Sequence of chain 1.C:
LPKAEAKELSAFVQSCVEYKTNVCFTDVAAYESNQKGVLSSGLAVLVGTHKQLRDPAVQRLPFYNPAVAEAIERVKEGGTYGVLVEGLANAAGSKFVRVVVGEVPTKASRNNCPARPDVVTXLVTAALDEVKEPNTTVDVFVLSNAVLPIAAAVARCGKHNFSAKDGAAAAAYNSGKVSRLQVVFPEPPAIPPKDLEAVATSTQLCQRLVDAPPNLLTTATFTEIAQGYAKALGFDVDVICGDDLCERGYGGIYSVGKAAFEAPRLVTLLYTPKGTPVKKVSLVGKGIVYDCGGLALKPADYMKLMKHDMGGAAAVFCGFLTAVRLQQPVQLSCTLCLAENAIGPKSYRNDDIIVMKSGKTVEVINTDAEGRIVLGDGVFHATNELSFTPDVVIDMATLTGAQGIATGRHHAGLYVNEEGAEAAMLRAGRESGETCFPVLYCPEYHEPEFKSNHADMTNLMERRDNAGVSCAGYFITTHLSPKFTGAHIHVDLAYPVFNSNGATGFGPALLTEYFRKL

Sequence of chain 1.B:
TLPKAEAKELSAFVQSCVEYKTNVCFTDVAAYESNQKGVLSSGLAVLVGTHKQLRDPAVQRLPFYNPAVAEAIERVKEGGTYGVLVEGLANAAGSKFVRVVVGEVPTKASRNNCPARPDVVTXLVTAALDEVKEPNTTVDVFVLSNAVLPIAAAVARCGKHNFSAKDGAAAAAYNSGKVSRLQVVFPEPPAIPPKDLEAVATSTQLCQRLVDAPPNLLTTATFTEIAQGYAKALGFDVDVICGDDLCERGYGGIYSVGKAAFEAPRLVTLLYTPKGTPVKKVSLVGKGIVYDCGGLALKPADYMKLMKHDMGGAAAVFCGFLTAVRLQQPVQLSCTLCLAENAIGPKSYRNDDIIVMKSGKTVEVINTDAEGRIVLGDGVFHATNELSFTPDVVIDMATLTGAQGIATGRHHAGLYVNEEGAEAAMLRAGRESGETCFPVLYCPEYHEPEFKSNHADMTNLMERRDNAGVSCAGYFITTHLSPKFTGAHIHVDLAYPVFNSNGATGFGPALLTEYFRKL

A small-molecule ligand and the protein it binds are described below.
Small molecule (SMILES): CCCCC[C@H](CC(=O)NO)C(=O)N[C@H](C(=O)N1CCC[C@H]1CO)C(C)C

Binding-site contacts:
Ligand atom C8 contacts residue ALA372 of chain 1.C at 3.9 Å (hydrophobic).
Ligand atom C22 contacts residue ALA405 of chain 1.C at 3.6 Å (hydrophobic).
Ligand atom O2 contacts residue MN1 of chain 1.M at 1.9 Å.
Ligand atom C3 contacts residue MN1 of chain 1.N at 2.6 Å.
Ligand atom N1 contacts residue MN1 of chain 1.M at 2.8 Å.
Ligand atom N1 contacts residue MN1 of chain 1.N at 2.7 Å.
Ligand atom C3 contacts residue ASP371 of chain 1.C at 3.4 Å.
Ligand atom N1 contacts residue LEU402 of chain 1.C at 3.2 Å (h-bond).
Ligand atom O2 contacts residue ASP312 of chain 1.C at 3.8 Å.
Ligand atom C10 contacts residue ASN369 of chain 1.C at 3.9 Å.
Ligand atom C12 contacts residue GLY404 of chain 1.C at 3.9 Å.
Ligand atom C25 contacts residue ILE408 of chain 1.C at 3.6 Å (hydrophobic).
Ligand atom O13 contacts residue THR403 of chain 1.C at 3.8 Å.
Ligand atom C3 contacts residue MN1 of chain 1.M at 3.7 Å.
Ligand atom C3 contacts residue LYS301 of chain 1.C at 3.8 Å.
Ligand atom N1 contacts residue GLU373 of chain 1.C at 3.8 Å.
Ligand atom C26 contacts residue ALA405 of chain 1.C at 3.6 Å (hydrophobic).
Ligand atom O27 contacts residue GLY404 of chain 1.C at 3.8 Å.
Ligand atom C5 contacts residue LEU402 of chain 1.C at 3.9 Å (hydrophobic).
Ligand atom C25 contacts residue ALA405 of chain 1.C at 3.8 Å (hydrophobic).
Ligand atom O2 contacts residue MN1 of chain 1.N at 1.9 Å.
Ligand atom O2 contacts residue ASP371 of chain 1.C at 3.0 Å (salt-bridge).
Ligand atom O4 contacts residue ASP371 of chain 1.C at 2.3 Å (salt-bridge).
Ligand atom C3 contacts residue ASP294 of chain 1.C at 3.6 Å.
Ligand atom O4 contacts residue ASP294 of chain 1.C at 3.2 Å (salt-bridge).
Ligand atom C8 contacts residue ASP371 of chain 1.C at 3.9 Å.
Ligand atom O27 contacts residue THR403 of chain 1.C at 3.8 Å.
Ligand atom O13 contacts residue GLY404 of chain 1.C at 2.8 Å (h-bond).
Ligand atom O4 contacts residue LYS301 of chain 1.C at 3.1 Å (salt-bridge).
Ligand atom O4 contacts residue GLU373 of chain 1.C at 3.8 Å.
Ligand atom C24 contacts residue ILE408 of chain 1.B at 3.8 Å (hydrophobic).
Ligand atom O2 contacts residue GLU373 of chain 1.C at 2.6 Å (salt-bridge).
Ligand atom N1 contacts residue ASP371 of chain 1.C at 3.5 Å (salt-bridge).
Ligand atom N1 contacts residue LYS289 of chain 1.C at 3.6 Å.
Ligand atom N1 contacts residue ASP294 of chain 1.C at 3.4 Å (salt-bridge).
Ligand atom O2 contacts residue LYS289 of chain 1.C at 3.1 Å (salt-bridge).
Ligand atom O4 contacts residue MN1 of chain 1.M at 3.9 Å.
Ligand atom O27 contacts residue ALA405 of chain 1.C at 2.9 Å (h-bond).
Ligand atom O2 contacts residue ASP294 of chain 1.C at 2.5 Å (salt-bridge).
Ligand atom O4 contacts residue MN1 of chain 1.N at 1.9 Å.